Sequence of chain 4.B:
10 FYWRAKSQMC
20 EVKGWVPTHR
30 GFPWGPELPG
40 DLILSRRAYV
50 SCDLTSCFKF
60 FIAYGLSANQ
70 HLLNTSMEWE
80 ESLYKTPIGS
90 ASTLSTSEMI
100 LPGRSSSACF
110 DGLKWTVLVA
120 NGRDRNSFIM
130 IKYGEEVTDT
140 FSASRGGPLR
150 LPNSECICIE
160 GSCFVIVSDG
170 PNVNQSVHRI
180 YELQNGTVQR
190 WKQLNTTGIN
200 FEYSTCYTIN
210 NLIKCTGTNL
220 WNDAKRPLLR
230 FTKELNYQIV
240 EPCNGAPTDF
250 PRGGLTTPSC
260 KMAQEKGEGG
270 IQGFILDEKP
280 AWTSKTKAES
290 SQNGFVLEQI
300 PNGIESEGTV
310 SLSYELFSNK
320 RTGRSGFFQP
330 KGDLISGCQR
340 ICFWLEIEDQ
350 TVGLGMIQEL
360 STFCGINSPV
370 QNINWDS

This protein binds this small molecule.
Small molecule (SMILES): CC(=O)N[C@@H]1[C@@H](O)[C@H](O)[C@@H](CO)O[C@H]1O

Sequence of chain 2.B:
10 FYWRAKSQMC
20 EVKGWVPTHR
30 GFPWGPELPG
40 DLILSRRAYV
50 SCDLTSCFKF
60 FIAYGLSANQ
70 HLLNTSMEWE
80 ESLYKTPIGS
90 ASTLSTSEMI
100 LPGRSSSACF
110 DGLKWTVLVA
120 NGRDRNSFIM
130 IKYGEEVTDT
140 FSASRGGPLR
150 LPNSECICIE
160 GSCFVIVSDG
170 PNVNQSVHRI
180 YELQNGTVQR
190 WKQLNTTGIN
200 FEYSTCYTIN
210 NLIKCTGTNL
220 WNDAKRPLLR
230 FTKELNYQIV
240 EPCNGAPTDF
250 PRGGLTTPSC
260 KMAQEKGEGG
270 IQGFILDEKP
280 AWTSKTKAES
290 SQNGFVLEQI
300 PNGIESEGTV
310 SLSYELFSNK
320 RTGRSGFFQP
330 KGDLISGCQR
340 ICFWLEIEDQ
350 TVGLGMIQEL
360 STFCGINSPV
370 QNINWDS

Binding-site contacts:
Ligand atom C3 contacts residue ASN73 of chain 4.B at 3.8 Å.
Ligand atom C2 contacts residue ASN73 of chain 4.B at 2.4 Å.
Ligand atom C1 contacts residue ASN73 of chain 4.B at 1.5 Å.
Ligand atom O6 contacts residue PRO35 of chain 2.B at 4.0 Å.
Ligand atom C5 contacts residue ASN73 of chain 4.B at 3.7 Å.
Ligand atom O5 contacts residue ASN73 of chain 4.B at 2.5 Å (h-bond).
Ligand atom N2 contacts residue ASN73 of chain 4.B at 2.8 Å (h-bond).
Ligand atom O7 contacts residue ASN73 of chain 4.B at 4.1 Å.
Ligand atom O5 contacts residue PRO35 of chain 2.B at 4.0 Å.
Ligand atom C7 contacts residue ASN73 of chain 4.B at 3.6 Å.
Ligand atom C4 contacts residue ASN73 of chain 4.B at 4.3 Å.